Sequence of chain 3.B:
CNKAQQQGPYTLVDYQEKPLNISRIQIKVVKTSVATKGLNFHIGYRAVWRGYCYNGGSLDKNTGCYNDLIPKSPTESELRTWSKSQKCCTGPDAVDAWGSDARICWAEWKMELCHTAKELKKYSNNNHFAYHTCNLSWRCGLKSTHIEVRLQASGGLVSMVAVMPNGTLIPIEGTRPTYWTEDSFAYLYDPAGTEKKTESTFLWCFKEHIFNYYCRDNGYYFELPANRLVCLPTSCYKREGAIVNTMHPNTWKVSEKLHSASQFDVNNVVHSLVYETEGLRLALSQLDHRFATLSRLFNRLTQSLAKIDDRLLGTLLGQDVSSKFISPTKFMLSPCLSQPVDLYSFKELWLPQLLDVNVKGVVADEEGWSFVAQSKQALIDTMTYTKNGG

Binding-site contacts:
Ligand atom C6 contacts residue MET167 of chain 3.B at 4.0 Å (hydrophobic).
Ligand atom C4 contacts residue ASN169 of chain 3.B at 4.2 Å.
Ligand atom O5 contacts residue MET167 of chain 3.B at 3.9 Å.
Ligand atom C7 contacts residue ASN169 of chain 3.B at 3.2 Å.
Ligand atom C5 contacts residue GLU185 of chain 3.B at 4.4 Å.
Ligand atom O5 contacts residue THR171 of chain 3.B at 4.1 Å.
Ligand atom C3 contacts residue ASN169 of chain 3.B at 3.8 Å.
Ligand atom O5 contacts residue ASN169 of chain 3.B at 2.4 Å (h-bond).
Ligand atom N2 contacts residue THR171 of chain 3.B at 3.1 Å (h-bond).
Ligand atom C2 contacts residue ASN169 of chain 3.B at 2.4 Å.
Ligand atom C5 contacts residue ASN169 of chain 3.B at 3.7 Å.
Ligand atom C6 contacts residue GLU185 of chain 3.B at 3.2 Å.
Ligand atom C1 contacts residue ASN169 of chain 3.B at 1.4 Å.
Ligand atom C5 contacts residue THR171 of chain 3.B at 4.1 Å.
Ligand atom C4 contacts residue THR171 of chain 3.B at 4.3 Å.
Ligand atom C5 contacts residue MET167 of chain 3.B at 3.7 Å (hydrophobic).
Ligand atom C1 contacts residue MET167 of chain 3.B at 4.2 Å (hydrophobic).
Ligand atom N2 contacts residue ASN169 of chain 3.B at 2.8 Å (h-bond).
Ligand atom O3 contacts residue THR171 of chain 3.B at 4.3 Å.
Ligand atom C1 contacts residue THR171 of chain 3.B at 3.2 Å.
Ligand atom O6 contacts residue GLU185 of chain 3.B at 3.2 Å (salt-bridge).
Ligand atom C2 contacts residue THR171 of chain 3.B at 3.3 Å.
Ligand atom O5 contacts residue GLU185 of chain 3.B at 4.4 Å.
Ligand atom C8 contacts residue ASN169 of chain 3.B at 3.8 Å.
Ligand atom O7 contacts residue ASN169 of chain 3.B at 3.3 Å (h-bond).
Ligand atom C7 contacts residue THR171 of chain 3.B at 4.3 Å.
Ligand atom C3 contacts residue THR171 of chain 3.B at 3.3 Å.

This small molecule binds to this protein.
Small molecule (SMILES): CC(=O)N[C@@H]1[C@@H](O)[C@H](O)[C@@H](CO)O[C@H]1O